Sequence of chain 32.A:
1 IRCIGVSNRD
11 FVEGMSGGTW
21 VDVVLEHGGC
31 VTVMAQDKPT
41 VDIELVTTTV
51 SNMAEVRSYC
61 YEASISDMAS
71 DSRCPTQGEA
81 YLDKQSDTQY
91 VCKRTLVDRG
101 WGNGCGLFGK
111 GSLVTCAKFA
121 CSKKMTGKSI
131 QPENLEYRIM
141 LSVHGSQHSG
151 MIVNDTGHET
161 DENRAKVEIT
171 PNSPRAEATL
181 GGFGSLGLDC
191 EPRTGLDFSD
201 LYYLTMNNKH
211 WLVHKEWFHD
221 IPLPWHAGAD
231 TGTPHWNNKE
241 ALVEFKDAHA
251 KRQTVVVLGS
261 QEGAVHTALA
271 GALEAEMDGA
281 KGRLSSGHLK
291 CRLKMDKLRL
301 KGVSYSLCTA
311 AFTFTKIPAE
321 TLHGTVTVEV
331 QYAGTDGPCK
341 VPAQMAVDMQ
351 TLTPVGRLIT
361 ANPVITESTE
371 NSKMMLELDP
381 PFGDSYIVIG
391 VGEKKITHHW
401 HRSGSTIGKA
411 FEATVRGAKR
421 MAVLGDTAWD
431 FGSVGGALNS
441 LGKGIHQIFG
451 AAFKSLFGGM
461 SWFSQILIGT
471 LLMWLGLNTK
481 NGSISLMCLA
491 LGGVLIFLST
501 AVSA

Binding-site contacts:
Ligand atom C4 contacts residue ASN154 of chain 32.A at 4.3 Å.
Ligand atom O5 contacts residue MET151 of chain 32.A at 3.9 Å.
Ligand atom N2 contacts residue THR156 of chain 32.A at 4.3 Å.
Ligand atom C8 contacts residue ASN154 of chain 32.A at 2.8 Å.
Ligand atom C3 contacts residue THR156 of chain 32.A at 4.5 Å.
Ligand atom N2 contacts residue ASN154 of chain 32.A at 2.9 Å (h-bond).
Ligand atom C3 contacts residue ASN154 of chain 32.A at 3.8 Å.
Ligand atom C5 contacts residue THR156 of chain 32.A at 4.1 Å.
Ligand atom C1 contacts residue ASN154 of chain 32.A at 1.4 Å.
Ligand atom C7 contacts residue ASN154 of chain 32.A at 3.3 Å.
Ligand atom O6 contacts residue MET151 of chain 32.A at 4.0 Å.
Ligand atom C6 contacts residue MET151 of chain 32.A at 4.0 Å (hydrophobic).
Ligand atom C5 contacts residue ASN154 of chain 32.A at 3.7 Å.
Ligand atom C2 contacts residue THR156 of chain 32.A at 4.2 Å.
Ligand atom C2 contacts residue ASN154 of chain 32.A at 2.5 Å.
Ligand atom C1 contacts residue THR156 of chain 32.A at 3.2 Å.
Ligand atom O5 contacts residue ASN154 of chain 32.A at 2.3 Å (h-bond).
Ligand atom O5 contacts residue THR156 of chain 32.A at 3.9 Å.
Ligand atom O7 contacts residue ASN154 of chain 32.A at 4.3 Å.

A small-molecule ligand and the protein it binds are described below.
Small molecule (SMILES): CC(=O)N[C@@H]1[C@@H](O)[C@H](O)[C@@H](CO)O[C@H]1O